Sequence of chain 2.A:
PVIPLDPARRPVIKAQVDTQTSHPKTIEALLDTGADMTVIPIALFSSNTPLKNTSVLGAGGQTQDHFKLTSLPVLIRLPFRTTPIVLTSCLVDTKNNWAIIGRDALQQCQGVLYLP

Binding-site contacts:
Ligand atom CAI contacts residue LEU30 of chain 2.B at 3.6 Å (hydrophobic).
Ligand atom OAO contacts residue ASP32 of chain 2.A at 2.7 Å (salt-bridge).
Ligand atom CBI contacts residue ASP32 of chain 2.A at 3.6 Å.
Ligand atom OAK contacts residue ASP36 of chain 2.B at 3.1 Å (salt-bridge).
Ligand atom OA4 contacts residue LEU57 of chain 2.B at 3.7 Å.
Ligand atom OA1 contacts residue LEU57 of chain 2.B at 2.6 Å (h-bond).
Ligand atom O contacts residue GLY58 of chain 2.B at 3.5 Å.
Ligand atom CBK contacts residue ARG10 of chain 2.A at 3.7 Å.
Ligand atom OA1 contacts residue VAL56 of chain 2.B at 3.5 Å.
Ligand atom CBI contacts residue ASP32 of chain 2.B at 3.4 Å.
Ligand atom OAO contacts residue ASP32 of chain 2.B at 2.8 Å (salt-bridge).
Ligand atom N contacts residue LEU57 of chain 2.B at 2.9 Å (h-bond).
Ligand atom CAH contacts residue LEU57 of chain 2.A at 3.3 Å (hydrophobic).
Ligand atom CAX contacts residue ARG10 of chain 2.A at 3.6 Å.
Ligand atom CBN contacts residue ASP32 of chain 2.A at 3.6 Å.
Ligand atom OAN contacts residue ALA35 of chain 2.A at 3.5 Å (h-bond).
Ligand atom CAQ contacts residue ARG10 of chain 2.A at 3.5 Å.
Ligand atom OAO contacts residue GLY34 of chain 2.B at 3.2 Å.
Ligand atom CBA contacts residue ASP32 of chain 2.A at 3.4 Å.
Ligand atom CBQ contacts residue GLY34 of chain 2.A at 3.5 Å.
Ligand atom CAT contacts residue ARG10 of chain 2.A at 3.4 Å.
Ligand atom CAR contacts residue ALA59 of chain 2.B at 3.2 Å (hydrophobic).
Ligand atom CAA contacts residue VAL56 of chain 2.A at 3.5 Å (hydrophobic).
Ligand atom CAX contacts residue ASP36 of chain 2.B at 3.7 Å.
Ligand atom CAU contacts residue ARG10 of chain 2.A at 3.7 Å.
Ligand atom CBF contacts residue LEU57 of chain 2.B at 3.6 Å (hydrophobic).
Ligand atom CG1 contacts residue VAL56 of chain 2.B at 3.4 Å (hydrophobic).
Ligand atom CAV contacts residue ALA59 of chain 2.B at 3.7 Å (hydrophobic).
Ligand atom CAC contacts residue MET37 of chain 2.A at 3.5 Å (hydrophobic).
Ligand atom CAR contacts residue GLY58 of chain 2.B at 3.4 Å.
Ligand atom OAN contacts residue GLY34 of chain 2.A at 3.4 Å.
Ligand atom NBC contacts residue GLY34 of chain 2.B at 3.0 Å (h-bond).
Ligand atom CBN contacts residue ASP32 of chain 2.B at 3.0 Å.
Ligand atom NAJ contacts residue ASP36 of chain 2.B at 3.5 Å (salt-bridge).
Ligand atom CAI contacts residue GLY34 of chain 2.A at 3.7 Å.
Ligand atom CG1 contacts residue LEU57 of chain 2.B at 3.5 Å (hydrophobic).
Ligand atom CAY contacts residue ARG10 of chain 2.A at 3.7 Å.
Ligand atom CAQ contacts residue TRP98 of chain 2.A at 3.4 Å (hydrophobic).
Ligand atom OAN contacts residue ASP32 of chain 2.A at 2.9 Å (salt-bridge).
Ligand atom CBM contacts residue LEU57 of chain 2.B at 3.2 Å (hydrophobic).

Sequence of chain 2.B:
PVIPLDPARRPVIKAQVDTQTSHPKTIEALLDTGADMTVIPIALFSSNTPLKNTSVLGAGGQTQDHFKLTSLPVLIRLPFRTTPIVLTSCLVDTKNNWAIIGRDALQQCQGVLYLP

This small molecule binds to this protein.
Small molecule (SMILES): C[C@@H](NC(=O)[C@H]1N(C(=O)[C@@H](O)[C@H](Cc2ccccc2)NC(=O)[C@@H](NC(=O)[C@@H](NC(=O)CN2CCOCC2)c2ccccc2)C(C)(C)C)CSC1(C)C)C(C)(C)C